Sequence of chain 1.A:
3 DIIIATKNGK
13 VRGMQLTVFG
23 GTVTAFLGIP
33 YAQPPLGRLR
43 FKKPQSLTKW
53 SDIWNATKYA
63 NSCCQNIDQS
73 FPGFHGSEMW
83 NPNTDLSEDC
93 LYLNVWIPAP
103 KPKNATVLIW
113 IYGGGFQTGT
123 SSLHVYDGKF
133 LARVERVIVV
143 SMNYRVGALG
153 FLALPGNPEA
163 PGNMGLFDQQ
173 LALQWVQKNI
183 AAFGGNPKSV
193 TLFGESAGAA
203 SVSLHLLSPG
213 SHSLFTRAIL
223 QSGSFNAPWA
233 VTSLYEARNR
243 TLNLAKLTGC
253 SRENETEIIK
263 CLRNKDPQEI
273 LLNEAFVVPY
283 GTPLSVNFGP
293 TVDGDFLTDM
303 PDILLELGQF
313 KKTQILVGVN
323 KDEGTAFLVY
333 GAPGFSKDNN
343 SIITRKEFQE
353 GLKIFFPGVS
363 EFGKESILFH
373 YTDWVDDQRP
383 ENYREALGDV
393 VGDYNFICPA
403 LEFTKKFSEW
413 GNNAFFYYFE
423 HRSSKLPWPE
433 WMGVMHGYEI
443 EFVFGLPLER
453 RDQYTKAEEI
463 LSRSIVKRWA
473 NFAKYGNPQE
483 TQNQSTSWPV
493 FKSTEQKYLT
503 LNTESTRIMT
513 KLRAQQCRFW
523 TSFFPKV

The small molecule below binds the protein below.
Small molecule (SMILES): O=C(NCCc1c[nH]c2ccccc12)c1ccc(CN2CCC[C@H](C(=O)NCCCNc3c4c(nc5ccccc35)CCCC4)C2)cc1

Binding-site contacts:
Ligand atom C10 contacts residue THR120 of chain 1.A at 3.4 Å.
Ligand atom C38 contacts residue PHE329 of chain 1.A at 3.4 Å (hydrophobic).
Ligand atom C17 contacts residue TRP82 of chain 1.A at 3.6 Å (hydrophobic).
Ligand atom O01 contacts residue ASP70 of chain 1.A at 3.5 Å (salt-bridge).
Ligand atom C29 contacts residue HIS438 of chain 1.A at 3.5 Å.
Ligand atom C05 contacts residue SO41 of chain 1.P at 3.6 Å.
Ligand atom C32 contacts residue TRP430 of chain 1.A at 3.4 Å (hydrophobic).
Ligand atom C12 contacts residue LEU286 of chain 1.A at 3.1 Å (hydrophobic).
Ligand atom C01 contacts residue SO41 of chain 1.P at 3.5 Å.
Ligand atom C25 contacts residue TRP82 of chain 1.A at 3.4 Å (hydrophobic).
Ligand atom C10 contacts residue GLY116 of chain 1.A at 3.6 Å.
Ligand atom O02 contacts residue GLY116 of chain 1.A at 3.4 Å.
Ligand atom N05 contacts residue THR284 of chain 1.A at 3.6 Å.
Ligand atom N06 contacts residue HIS438 of chain 1.A at 2.9 Å (h-bond).
Ligand atom C09 contacts residue GLY116 of chain 1.A at 3.3 Å.
Ligand atom C11 contacts residue LEU286 of chain 1.A at 3.4 Å (hydrophobic).
Ligand atom C03 contacts residue ILE69 of chain 1.A at 3.4 Å (hydrophobic).
Ligand atom C32 contacts residue TYR332 of chain 1.A at 3.4 Å (hydrophobic).
Ligand atom C39 contacts residue PHE329 of chain 1.A at 3.5 Å (hydrophobic).
Ligand atom C39 contacts residue ASN397 of chain 1.A at 3.4 Å.
Ligand atom O01 contacts residue TYR332 of chain 1.A at 3.4 Å.
Ligand atom C30 contacts residue TRP82 of chain 1.A at 3.6 Å (hydrophobic).
Ligand atom C28 contacts residue TRP82 of chain 1.A at 3.4 Å (hydrophobic).
Ligand atom C20 contacts residue TRP231 of chain 1.A at 3.4 Å (hydrophobic).
Ligand atom C13 contacts residue GLY117 of chain 1.A at 3.6 Å.
Ligand atom O02 contacts residue GLY117 of chain 1.A at 3.1 Å (h-bond).
Ligand atom C31 contacts residue TRP430 of chain 1.A at 3.5 Å (hydrophobic).
Ligand atom C24 contacts residue PRO285 of chain 1.A at 3.6 Å (hydrophobic).
Ligand atom C30 contacts residue TYR332 of chain 1.A at 3.5 Å (hydrophobic).
Ligand atom C13 contacts residue GLY116 of chain 1.A at 3.6 Å.
Ligand atom N05 contacts residue LEU286 of chain 1.A at 3.0 Å (h-bond).
Ligand atom N05 contacts residue PRO285 of chain 1.A at 3.0 Å (h-bond).
Ligand atom C06 contacts residue LEU286 of chain 1.A at 3.6 Å (hydrophobic).
Ligand atom C09 contacts residue THR120 of chain 1.A at 3.6 Å.
Ligand atom C22 contacts residue LEU286 of chain 1.A at 3.0 Å (hydrophobic).
Ligand atom C18 contacts residue GLY117 of chain 1.A at 3.4 Å.
Ligand atom C03 contacts residue ASP70 of chain 1.A at 3.6 Å.
Ligand atom C37 contacts residue PRO285 of chain 1.A at 3.6 Å (hydrophobic).
Ligand atom C35 contacts residue GLU197 of chain 1.A at 3.3 Å.
Ligand atom C31 contacts residue ALA328 of chain 1.A at 3.6 Å (hydrophobic).